Binding-site contacts:
Ligand atom C13 contacts residue MET287 of chain 1.H at 3.7 Å (hydrophobic).
Ligand atom C15 contacts residue TYR319 of chain 1.G at 3.9 Å (hydrophobic).
Ligand atom N4 contacts residue MET287 of chain 1.H at 3.7 Å.
Ligand atom C8 contacts residue ALA126 of chain 1.H at 3.9 Å (hydrophobic).
Ligand atom C18 contacts residue PRO29 of chain 1.G at 3.8 Å (hydrophobic).
Ligand atom N3 contacts residue MET263 of chain 1.H at 3.7 Å.
Ligand atom N4 contacts residue ALA126 of chain 1.H at 3.8 Å.
Ligand atom C13 contacts residue ALA126 of chain 1.H at 3.9 Å (hydrophobic).
Ligand atom C15 contacts residue IMP1 of chain 1.S at 3.4 Å.
Ligand atom C11 contacts residue MET263 of chain 1.H at 3.5 Å (hydrophobic).
Ligand atom C16 contacts residue TYR319 of chain 1.G at 3.7 Å (hydrophobic).
Ligand atom C6 contacts residue GLY264 of chain 1.H at 3.6 Å.
Ligand atom C16 contacts residue PRO29 of chain 1.G at 3.7 Å (hydrophobic).
Ligand atom C1 contacts residue MET287 of chain 1.H at 3.8 Å (hydrophobic).
Ligand atom C12 contacts residue GLU290 of chain 1.H at 3.2 Å.
Ligand atom N2 contacts residue IMP1 of chain 1.S at 3.9 Å.
Ligand atom C14 contacts residue MET269 of chain 1.H at 3.8 Å (hydrophobic).
Ligand atom C10 contacts residue GLY264 of chain 1.H at 3.9 Å.
Ligand atom O contacts residue ALA126 of chain 1.H at 3.8 Å.
Ligand atom C3 contacts residue MET269 of chain 1.H at 3.6 Å (hydrophobic).
Ligand atom C7 contacts residue ALA126 of chain 1.H at 3.7 Å (hydrophobic).
Ligand atom N1 contacts residue GLY264 of chain 1.H at 3.8 Å.
Ligand atom C15 contacts residue GLU290 of chain 1.H at 3.5 Å.
Ligand atom C9 contacts residue MET263 of chain 1.H at 3.3 Å (hydrophobic).
Ligand atom C4 contacts residue ALA126 of chain 1.H at 3.6 Å (hydrophobic).
Ligand atom C12 contacts residue TYR319 of chain 1.G at 3.6 Å (hydrophobic).
Ligand atom N2 contacts residue ALA126 of chain 1.H at 3.8 Å.
Ligand atom N3 contacts residue GLY264 of chain 1.H at 3.5 Å (h-bond).
Ligand atom C7 contacts residue IMP1 of chain 1.S at 3.3 Å.
Ligand atom N2 contacts residue GLU290 of chain 1.H at 3.7 Å.
Ligand atom C15 contacts residue ALA126 of chain 1.H at 3.6 Å (hydrophobic).
Ligand atom C4 contacts residue GLU290 of chain 1.H at 3.7 Å.
Ligand atom BR contacts residue HIS127 of chain 1.H at 3.7 Å.
Ligand atom O contacts residue MET287 of chain 1.H at 3.4 Å.
Ligand atom BR contacts residue GLY318 of chain 1.G at 3.3 Å.
Ligand atom C1 contacts residue MET269 of chain 1.H at 3.8 Å (hydrophobic).
Ligand atom N4 contacts residue GLU290 of chain 1.H at 3.2 Å (salt-bridge).
Ligand atom BR contacts residue TYR319 of chain 1.G at 3.9 Å.
Ligand atom C11 contacts residue GLY264 of chain 1.H at 3.7 Å.
Ligand atom C2 contacts residue ALA126 of chain 1.H at 3.6 Å (hydrophobic).

Sequence of chain 1.H:
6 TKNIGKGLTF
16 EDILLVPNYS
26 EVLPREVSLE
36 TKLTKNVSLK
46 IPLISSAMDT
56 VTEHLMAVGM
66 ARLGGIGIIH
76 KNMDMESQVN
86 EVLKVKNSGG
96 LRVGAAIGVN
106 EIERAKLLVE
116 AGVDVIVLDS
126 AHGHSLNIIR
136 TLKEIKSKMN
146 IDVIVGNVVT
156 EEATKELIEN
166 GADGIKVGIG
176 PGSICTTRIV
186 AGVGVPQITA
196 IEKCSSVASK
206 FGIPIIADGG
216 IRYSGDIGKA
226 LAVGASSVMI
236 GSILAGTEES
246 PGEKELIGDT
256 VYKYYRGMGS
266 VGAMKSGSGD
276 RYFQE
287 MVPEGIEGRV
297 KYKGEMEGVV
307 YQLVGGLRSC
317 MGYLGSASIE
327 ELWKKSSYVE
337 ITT

This protein binds this small molecule.
Small molecule (SMILES): O=C(Cn1c(-c2nccs2)nc2ccccc21)Nc1ccc(Br)cc1

Sequence of chain 1.G:
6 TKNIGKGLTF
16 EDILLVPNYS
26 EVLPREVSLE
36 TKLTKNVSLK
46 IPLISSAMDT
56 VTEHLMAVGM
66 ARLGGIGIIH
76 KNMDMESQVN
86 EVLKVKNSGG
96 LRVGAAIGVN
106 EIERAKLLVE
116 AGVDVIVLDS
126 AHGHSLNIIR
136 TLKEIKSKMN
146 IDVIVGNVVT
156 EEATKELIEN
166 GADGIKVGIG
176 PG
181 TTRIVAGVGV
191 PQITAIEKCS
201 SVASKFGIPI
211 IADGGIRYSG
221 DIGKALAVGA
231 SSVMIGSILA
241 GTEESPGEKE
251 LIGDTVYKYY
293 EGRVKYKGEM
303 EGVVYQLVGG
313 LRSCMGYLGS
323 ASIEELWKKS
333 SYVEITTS